Binding-site contacts:
Ligand atom C19 contacts residue CYS145 of chain 1.A at 3.2 Å (hydrophobic).
Ligand atom N23 contacts residue GLU166 of chain 1.A at 3.1 Å (salt-bridge).
Ligand atom C13 contacts residue GLN189 of chain 1.A at 3.6 Å.
Ligand atom O33 contacts residue MET165 of chain 1.A at 3.3 Å.
Ligand atom C9 contacts residue GLU166 of chain 1.A at 3.5 Å.
Ligand atom O26 contacts residue HIS163 of chain 1.A at 2.6 Å (h-bond).
Ligand atom C14 contacts residue HIS164 of chain 1.A at 3.4 Å.
Ligand atom N8 contacts residue GLU166 of chain 1.A at 3.2 Å (salt-bridge).
Ligand atom C29 contacts residue THR190 of chain 1.A at 3.2 Å.
Ligand atom C29 contacts residue MET165 of chain 1.A at 3.7 Å (hydrophobic).
Ligand atom C8 contacts residue CYS145 of chain 1.A at 1.8 Å (hydrophobic).
Ligand atom C1 contacts residue MET49 of chain 1.A at 3.7 Å (hydrophobic).
Ligand atom C28 contacts residue MET165 of chain 1.A at 3.7 Å (hydrophobic).
Ligand atom C17 contacts residue CYS145 of chain 1.A at 2.7 Å (hydrophobic).
Ligand atom C29 contacts residue GLN189 of chain 1.A at 3.6 Å.
Ligand atom C28 contacts residue LEU167 of chain 1.A at 3.5 Å (hydrophobic).
Ligand atom O33 contacts residue GLU166 of chain 1.A at 3.0 Å (salt-bridge).
Ligand atom O9 contacts residue CYS145 of chain 1.A at 2.7 Å (h-bond).
Ligand atom O26 contacts residue HIS172 of chain 1.A at 3.7 Å.
Ligand atom O9 contacts residue GLY143 of chain 1.A at 3.2 Å (h-bond).
Ligand atom N16 contacts residue HIS164 of chain 1.A at 2.9 Å (h-bond).
Ligand atom O26 contacts residue GLU166 of chain 1.A at 3.6 Å.
Ligand atom N23 contacts residue PHE140 of chain 1.A at 3.4 Å (h-bond).
Ligand atom O9 contacts residue SER144 of chain 1.A at 3.3 Å (h-bond).
Ligand atom C29 contacts residue ARG188 of chain 1.A at 3.5 Å.
Ligand atom C21 contacts residue ASN142 of chain 1.A at 3.8 Å.
Ligand atom N16 contacts residue CYS145 of chain 1.A at 2.9 Å (h-bond).
Ligand atom C29 contacts residue GLN192 of chain 1.A at 3.7 Å.
Ligand atom C28 contacts residue GLN192 of chain 1.A at 3.8 Å.
Ligand atom C24 contacts residue GLU166 of chain 1.A at 3.6 Å.
Ligand atom N8 contacts residue MET165 of chain 1.A at 3.5 Å.
Ligand atom O26 contacts residue PHE140 of chain 1.A at 3.5 Å.
Ligand atom C15 contacts residue HIS164 of chain 1.A at 3.6 Å.
Ligand atom C32 contacts residue GLU166 of chain 1.A at 3.9 Å.
Ligand atom C7 contacts residue MET165 of chain 1.A at 3.9 Å (hydrophobic).
Ligand atom C12 contacts residue MET165 of chain 1.A at 3.8 Å (hydrophobic).
Ligand atom N10 contacts residue GLU166 of chain 1.A at 2.9 Å (salt-bridge).
Ligand atom O29 contacts residue GLN189 of chain 1.A at 3.3 Å.
Ligand atom C34 contacts residue HIS41 of chain 1.A at 3.5 Å.
Ligand atom C24 contacts residue HIS163 of chain 1.A at 3.8 Å.

The small molecule below binds the protein below.
Small molecule (SMILES): CC(C)(C)NC(=O)N[C@H](C(=O)N1CC2(CC2)C[C@H]1C(=O)N[C@H](CO)C[C@@H]1CCNC1=O)C(C)(C)C

Sequence of chain 2.A:
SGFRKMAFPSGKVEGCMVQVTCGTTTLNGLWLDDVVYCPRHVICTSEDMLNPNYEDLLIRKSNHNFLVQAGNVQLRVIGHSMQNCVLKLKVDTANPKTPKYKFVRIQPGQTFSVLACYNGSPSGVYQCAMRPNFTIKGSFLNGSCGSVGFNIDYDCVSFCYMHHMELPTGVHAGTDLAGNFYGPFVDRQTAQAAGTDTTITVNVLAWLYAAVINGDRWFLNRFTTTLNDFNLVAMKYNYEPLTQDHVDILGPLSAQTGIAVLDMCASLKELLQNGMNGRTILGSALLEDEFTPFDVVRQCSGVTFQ

Sequence of chain 1.A:
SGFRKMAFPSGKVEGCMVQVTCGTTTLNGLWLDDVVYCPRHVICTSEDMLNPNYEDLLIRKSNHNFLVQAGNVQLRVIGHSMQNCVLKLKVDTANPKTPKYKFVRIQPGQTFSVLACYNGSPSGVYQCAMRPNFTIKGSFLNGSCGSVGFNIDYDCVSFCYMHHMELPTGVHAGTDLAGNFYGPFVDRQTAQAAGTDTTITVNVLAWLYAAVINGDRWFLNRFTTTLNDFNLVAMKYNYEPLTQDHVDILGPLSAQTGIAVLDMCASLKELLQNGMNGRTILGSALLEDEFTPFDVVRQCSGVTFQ